Sequence of chain 1.C:
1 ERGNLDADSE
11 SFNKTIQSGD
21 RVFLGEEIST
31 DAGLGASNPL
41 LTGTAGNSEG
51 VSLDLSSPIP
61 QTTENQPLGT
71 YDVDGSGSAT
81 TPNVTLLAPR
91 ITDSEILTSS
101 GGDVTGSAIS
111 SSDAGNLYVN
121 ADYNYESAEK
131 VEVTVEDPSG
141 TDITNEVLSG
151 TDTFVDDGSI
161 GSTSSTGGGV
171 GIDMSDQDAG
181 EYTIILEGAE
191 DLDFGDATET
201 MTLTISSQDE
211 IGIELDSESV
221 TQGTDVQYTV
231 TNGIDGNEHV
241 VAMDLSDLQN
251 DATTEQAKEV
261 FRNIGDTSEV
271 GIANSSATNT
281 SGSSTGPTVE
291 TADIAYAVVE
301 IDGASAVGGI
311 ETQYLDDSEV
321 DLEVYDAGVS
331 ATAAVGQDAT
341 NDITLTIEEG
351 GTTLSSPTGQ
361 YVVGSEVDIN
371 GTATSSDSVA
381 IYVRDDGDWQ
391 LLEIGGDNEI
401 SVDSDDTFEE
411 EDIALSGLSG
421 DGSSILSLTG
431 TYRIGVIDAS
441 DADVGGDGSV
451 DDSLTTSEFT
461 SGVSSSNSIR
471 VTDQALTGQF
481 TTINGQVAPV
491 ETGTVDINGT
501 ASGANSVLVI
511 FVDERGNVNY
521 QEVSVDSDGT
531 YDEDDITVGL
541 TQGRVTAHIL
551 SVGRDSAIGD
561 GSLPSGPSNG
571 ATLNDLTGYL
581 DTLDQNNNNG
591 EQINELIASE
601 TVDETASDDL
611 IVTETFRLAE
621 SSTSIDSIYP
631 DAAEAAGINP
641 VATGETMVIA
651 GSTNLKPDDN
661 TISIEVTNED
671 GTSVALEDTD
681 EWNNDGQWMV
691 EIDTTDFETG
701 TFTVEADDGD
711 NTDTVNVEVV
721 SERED

Binding-site contacts:
Ligand atom O2 contacts residue ASN13 of chain 1.C at 2.8 Å (h-bond).
Ligand atom C2 contacts residue ASN13 of chain 1.C at 2.3 Å.
Ligand atom C2 contacts residue THR15 of chain 1.C at 4.0 Å.
Ligand atom O5 contacts residue ARG2 of chain 1.C at 4.2 Å.
Ligand atom O2 contacts residue LYS14 of chain 1.C at 4.3 Å.
Ligand atom C3 contacts residue THR15 of chain 1.C at 4.0 Å.
Ligand atom C2 contacts residue GLU1 of chain 1.C at 4.2 Å.
Ligand atom C6 contacts residue GLU1 of chain 1.C at 3.5 Å.
Ligand atom O2 contacts residue THR15 of chain 1.C at 3.8 Å.
Ligand atom C5 contacts residue THR15 of chain 1.C at 4.3 Å.
Ligand atom O5 contacts residue GLU1 of chain 1.C at 2.9 Å (salt-bridge).
Ligand atom O2 contacts residue GLU10 of chain 1.C at 3.8 Å.
Ligand atom C4 contacts residue ASN13 of chain 1.C at 4.1 Å.
Ligand atom C5 contacts residue GLU1 of chain 1.C at 4.1 Å.
Ligand atom C1 contacts residue ASN13 of chain 1.C at 1.4 Å.
Ligand atom C5 contacts residue ASN13 of chain 1.C at 3.6 Å.
Ligand atom O5 contacts residue THR15 of chain 1.C at 4.4 Å.
Ligand atom C1 contacts residue THR15 of chain 1.C at 3.5 Å.
Ligand atom C1 contacts residue GLU1 of chain 1.C at 3.5 Å.
Ligand atom O6 contacts residue ASP8 of chain 1.C at 3.5 Å (salt-bridge).
Ligand atom C3 contacts residue ASN13 of chain 1.C at 3.7 Å.
Ligand atom C1 contacts residue GLU10 of chain 1.C at 4.0 Å.
Ligand atom O5 contacts residue GLU10 of chain 1.C at 4.4 Å.
Ligand atom O3 contacts residue GLU10 of chain 1.C at 3.8 Å.
Ligand atom O5 contacts residue ASN13 of chain 1.C at 2.3 Å (h-bond).
Ligand atom O6 contacts residue GLU1 of chain 1.C at 3.8 Å.
Ligand atom C2 contacts residue GLU10 of chain 1.C at 3.4 Å.
Ligand atom C3 contacts residue GLU10 of chain 1.C at 4.2 Å.

A protein and the small-molecule ligand that binds it are described below.
Small molecule (SMILES): OC[C@H]1O[C@@H](O)[C@H](O)[C@@H](O)[C@@H]1O